Sequence of chain 1.A:
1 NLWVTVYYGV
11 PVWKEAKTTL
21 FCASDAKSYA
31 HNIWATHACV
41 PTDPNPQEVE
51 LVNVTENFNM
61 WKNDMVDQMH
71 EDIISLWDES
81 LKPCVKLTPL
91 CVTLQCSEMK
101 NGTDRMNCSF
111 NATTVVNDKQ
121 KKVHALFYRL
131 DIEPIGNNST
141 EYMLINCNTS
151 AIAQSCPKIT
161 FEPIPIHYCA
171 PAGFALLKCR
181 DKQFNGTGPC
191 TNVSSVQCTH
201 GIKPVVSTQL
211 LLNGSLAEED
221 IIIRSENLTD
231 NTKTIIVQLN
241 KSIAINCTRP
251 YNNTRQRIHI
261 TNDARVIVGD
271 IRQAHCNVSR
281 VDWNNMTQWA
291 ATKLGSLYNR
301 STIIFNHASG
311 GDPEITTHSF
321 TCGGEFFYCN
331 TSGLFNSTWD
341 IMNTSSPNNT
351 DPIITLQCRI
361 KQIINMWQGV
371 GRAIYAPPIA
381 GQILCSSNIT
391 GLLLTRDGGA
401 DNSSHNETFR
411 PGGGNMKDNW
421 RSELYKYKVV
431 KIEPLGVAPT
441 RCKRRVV

Binding-site contacts:
Ligand atom C2 contacts residue ASN111 of chain 1.A at 2.5 Å.
Ligand atom O5 contacts residue ASN111 of chain 1.A at 2.4 Å (h-bond).
Ligand atom O7 contacts residue GLN95 of chain 1.A at 3.4 Å.
Ligand atom C3 contacts residue ASN111 of chain 1.A at 3.8 Å.
Ligand atom C4 contacts residue ASN111 of chain 1.A at 4.3 Å.
Ligand atom C7 contacts residue ASN111 of chain 1.A at 3.7 Å.
Ligand atom O7 contacts residue SER109 of chain 1.A at 3.9 Å.
Ligand atom C7 contacts residue GLN95 of chain 1.A at 4.5 Å.
Ligand atom C8 contacts residue LYS122 of chain 1.A at 3.8 Å.
Ligand atom C8 contacts residue ASN111 of chain 1.A at 4.1 Å.
Ligand atom N2 contacts residue ASN111 of chain 1.A at 2.9 Å (h-bond).
Ligand atom C5 contacts residue ASN111 of chain 1.A at 3.7 Å.
Ligand atom C1 contacts residue ASN111 of chain 1.A at 1.4 Å.

This small molecule binds to this protein.
Small molecule (SMILES): CC(=O)N[C@H]1[C@H](O[C@H]2[C@H](O)[C@@H](NC(C)=O)CO[C@@H]2CO)O[C@H](CO)[C@@H](O)[C@@H]1O